Sequence of chain 1.C:
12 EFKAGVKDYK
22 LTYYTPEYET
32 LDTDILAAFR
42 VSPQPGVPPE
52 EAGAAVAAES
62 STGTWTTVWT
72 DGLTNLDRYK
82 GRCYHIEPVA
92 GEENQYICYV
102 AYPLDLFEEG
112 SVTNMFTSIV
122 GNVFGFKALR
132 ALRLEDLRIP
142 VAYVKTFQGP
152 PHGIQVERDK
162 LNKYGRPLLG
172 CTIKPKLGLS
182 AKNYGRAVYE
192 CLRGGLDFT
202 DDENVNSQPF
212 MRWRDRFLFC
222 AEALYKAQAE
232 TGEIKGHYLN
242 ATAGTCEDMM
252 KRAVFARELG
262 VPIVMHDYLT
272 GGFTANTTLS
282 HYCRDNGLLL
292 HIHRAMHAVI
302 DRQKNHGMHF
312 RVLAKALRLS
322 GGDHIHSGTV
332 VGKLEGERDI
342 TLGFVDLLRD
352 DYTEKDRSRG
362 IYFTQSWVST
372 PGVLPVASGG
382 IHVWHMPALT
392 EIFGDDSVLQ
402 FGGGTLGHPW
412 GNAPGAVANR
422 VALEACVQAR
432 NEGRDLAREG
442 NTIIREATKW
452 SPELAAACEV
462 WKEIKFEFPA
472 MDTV

Sequence of chain 2.C:
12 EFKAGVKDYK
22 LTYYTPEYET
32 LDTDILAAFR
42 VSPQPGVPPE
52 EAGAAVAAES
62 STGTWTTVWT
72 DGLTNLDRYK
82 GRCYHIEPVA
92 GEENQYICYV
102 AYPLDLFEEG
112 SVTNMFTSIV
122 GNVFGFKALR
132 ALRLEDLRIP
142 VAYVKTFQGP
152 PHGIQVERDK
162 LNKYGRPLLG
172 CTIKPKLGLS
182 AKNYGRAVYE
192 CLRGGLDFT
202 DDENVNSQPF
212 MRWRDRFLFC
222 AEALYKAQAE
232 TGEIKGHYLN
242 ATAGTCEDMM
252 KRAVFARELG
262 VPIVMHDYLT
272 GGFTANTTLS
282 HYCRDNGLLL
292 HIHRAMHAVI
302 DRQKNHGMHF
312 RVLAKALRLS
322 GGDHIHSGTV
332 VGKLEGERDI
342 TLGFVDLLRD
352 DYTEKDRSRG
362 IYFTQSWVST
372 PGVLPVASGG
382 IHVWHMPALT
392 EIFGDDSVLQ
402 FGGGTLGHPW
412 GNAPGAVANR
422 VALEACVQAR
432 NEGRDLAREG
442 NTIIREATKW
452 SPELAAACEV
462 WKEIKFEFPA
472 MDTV

This protein binds this small molecule.
Small molecule (SMILES): O=C(O)[C@@](O)(COP(=O)(O)O)[C@H](O)[C@H](O)COP(=O)(O)O

Binding-site contacts:
Ligand atom O5P contacts residue LEU335 of chain 1.C at 3.3 Å.
Ligand atom O7 contacts residue LYS334 of chain 1.C at 3.0 Å (salt-bridge).
Ligand atom C3 contacts residue MG1 of chain 1.K at 3.1 Å.
Ligand atom O3 contacts residue KCX201 of chain 1.C at 2.7 Å (h-bond).
Ligand atom O7 contacts residue GLU60 of chain 2.C at 3.5 Å (salt-bridge).
Ligand atom O2P contacts residue GLY380 of chain 1.C at 3.4 Å.
Ligand atom O2P contacts residue TRP66 of chain 2.C at 3.3 Å.
Ligand atom O2 contacts residue MG1 of chain 1.K at 2.4 Å.
Ligand atom C2 contacts residue MG1 of chain 1.K at 2.8 Å.
Ligand atom O2 contacts residue LYS175 of chain 1.C at 3.1 Å (salt-bridge).
Ligand atom C contacts residue MG1 of chain 1.K at 2.8 Å.
Ligand atom O6 contacts residue MG1 of chain 1.K at 2.1 Å.
Ligand atom O6 contacts residue LYS177 of chain 1.C at 2.9 Å (salt-bridge).
Ligand atom O6 contacts residue LYS175 of chain 1.C at 3.4 Å (salt-bridge).
Ligand atom O6 contacts residue ASP203 of chain 1.C at 3.2 Å (salt-bridge).
Ligand atom C contacts residue LYS175 of chain 1.C at 3.4 Å.
Ligand atom O1 contacts residue LYS175 of chain 1.C at 3.2 Å (salt-bridge).
Ligand atom O4 contacts residue GLY380 of chain 1.C at 3.3 Å (h-bond).
Ligand atom O3 contacts residue GLU204 of chain 1.C at 3.0 Å (salt-bridge).
Ligand atom O5 contacts residue LEU335 of chain 1.C at 3.2 Å.
Ligand atom O4P contacts residue SER379 of chain 1.C at 3.2 Å (h-bond).
Ligand atom O3P contacts residue LYS175 of chain 1.C at 3.5 Å.
Ligand atom O2P contacts residue GLY381 of chain 1.C at 2.9 Å (h-bond).
Ligand atom O3 contacts residue MG1 of chain 1.K at 2.3 Å.
Ligand atom O6P contacts residue HIS327 of chain 1.C at 3.5 Å.
Ligand atom O3P contacts residue GLY404 of chain 1.C at 2.8 Å (h-bond).
Ligand atom O2P contacts residue LYS334 of chain 1.C at 3.0 Å (salt-bridge).
Ligand atom O6 contacts residue GLU204 of chain 1.C at 3.2 Å (salt-bridge).
Ligand atom O2 contacts residue THR173 of chain 1.C at 2.9 Å (h-bond).
Ligand atom O2 contacts residue ASP203 of chain 1.C at 3.5 Å (salt-bridge).
Ligand atom C3 contacts residue KCX201 of chain 1.C at 3.2 Å.
Ligand atom O6 contacts residue ASN123 of chain 2.C at 3.1 Å (h-bond).
Ligand atom O4 contacts residue SER379 of chain 1.C at 2.8 Å (h-bond).
Ligand atom O1P contacts residue GLY403 of chain 1.C at 2.8 Å (h-bond).
Ligand atom O4P contacts residue HIS327 of chain 1.C at 2.8 Å (h-bond).
Ligand atom O3P contacts residue THR65 of chain 2.C at 2.6 Å (h-bond).
Ligand atom O5P contacts residue ARG295 of chain 1.C at 3.0 Å (salt-bridge).
Ligand atom O3 contacts residue HIS294 of chain 1.C at 2.9 Å (h-bond).
Ligand atom O6P contacts residue ARG295 of chain 1.C at 3.0 Å (salt-bridge).
Ligand atom O2 contacts residue KCX201 of chain 1.C at 3.3 Å (h-bond).